A protein and the small-molecule ligand that binds it are described below.
Small molecule (SMILES): CC(=O)N[C@@H]1[C@@H](O)[C@H](O)[C@@H](CO)O[C@H]1O

Sequence of chain 1.B:
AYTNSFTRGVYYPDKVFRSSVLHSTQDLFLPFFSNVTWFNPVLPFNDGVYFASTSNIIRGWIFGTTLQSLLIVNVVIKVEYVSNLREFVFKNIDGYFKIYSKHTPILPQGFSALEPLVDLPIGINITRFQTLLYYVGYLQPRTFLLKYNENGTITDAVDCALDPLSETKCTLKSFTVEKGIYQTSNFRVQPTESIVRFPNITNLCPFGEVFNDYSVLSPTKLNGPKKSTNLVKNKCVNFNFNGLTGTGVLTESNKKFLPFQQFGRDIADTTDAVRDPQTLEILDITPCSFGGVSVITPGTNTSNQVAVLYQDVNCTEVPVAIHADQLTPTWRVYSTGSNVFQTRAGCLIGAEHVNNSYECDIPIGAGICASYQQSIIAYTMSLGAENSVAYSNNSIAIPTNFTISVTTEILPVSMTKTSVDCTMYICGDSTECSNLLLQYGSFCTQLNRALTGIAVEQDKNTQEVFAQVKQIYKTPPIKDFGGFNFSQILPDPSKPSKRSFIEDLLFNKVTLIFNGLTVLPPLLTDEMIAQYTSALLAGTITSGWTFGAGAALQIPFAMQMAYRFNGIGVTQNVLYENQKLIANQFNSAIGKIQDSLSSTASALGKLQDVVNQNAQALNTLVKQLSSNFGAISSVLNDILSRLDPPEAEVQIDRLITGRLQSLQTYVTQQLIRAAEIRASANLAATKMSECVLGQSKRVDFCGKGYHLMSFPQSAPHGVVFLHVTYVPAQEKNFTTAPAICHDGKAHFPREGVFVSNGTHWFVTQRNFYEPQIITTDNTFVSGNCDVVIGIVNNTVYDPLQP

Binding-site contacts:
Ligand atom O6 contacts residue ASN635 of chain 1.B at 4.5 Å.
Ligand atom C3 contacts residue ASN635 of chain 1.B at 3.9 Å.
Ligand atom C7 contacts residue ASN635 of chain 1.B at 3.6 Å.
Ligand atom C8 contacts residue ASN635 of chain 1.B at 4.3 Å.
Ligand atom N2 contacts residue ASN635 of chain 1.B at 2.8 Å (h-bond).
Ligand atom C5 contacts residue ASN635 of chain 1.B at 3.7 Å.
Ligand atom C2 contacts residue ASN635 of chain 1.B at 2.6 Å.
Ligand atom C1 contacts residue ASN635 of chain 1.B at 1.4 Å.
Ligand atom O5 contacts residue ASN635 of chain 1.B at 2.4 Å (h-bond).
Ligand atom C4 contacts residue ASN635 of chain 1.B at 4.3 Å.
Ligand atom O7 contacts residue ASN635 of chain 1.B at 3.8 Å.